A protein and the small-molecule ligand that binds it are described below.
Small molecule (SMILES): CC(=O)N[C@@H]1[C@@H](O[C@@H]2O[C@H](CO)[C@H](O)[C@H](O[C@]3(C(=O)O)C[C@H](O)[C@@H](NC(C)=O)[C@H]([C@H](O)[C@H](O)CO)O3)[C@H]2O)[C@H](O)[C@@H](CO[C@]2(C(=O)O)C[C@H](O)[C@@H](NC(C)=O)[C@H]([C@H](O)[C@H](O)CO)O2)O[C@H]1O

Sequence of chain 5.D:
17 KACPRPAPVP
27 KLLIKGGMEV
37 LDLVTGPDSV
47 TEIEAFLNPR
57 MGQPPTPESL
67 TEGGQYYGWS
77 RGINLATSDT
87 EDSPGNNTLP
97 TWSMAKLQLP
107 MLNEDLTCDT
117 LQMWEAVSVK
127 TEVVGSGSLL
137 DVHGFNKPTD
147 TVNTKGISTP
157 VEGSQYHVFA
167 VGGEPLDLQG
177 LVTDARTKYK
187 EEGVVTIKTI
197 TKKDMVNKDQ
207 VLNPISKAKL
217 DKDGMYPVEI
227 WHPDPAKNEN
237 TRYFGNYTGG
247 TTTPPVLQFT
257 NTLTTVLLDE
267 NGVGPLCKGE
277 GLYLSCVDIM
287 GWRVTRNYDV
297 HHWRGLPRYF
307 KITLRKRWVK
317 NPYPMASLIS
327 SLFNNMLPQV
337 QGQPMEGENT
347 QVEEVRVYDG

Binding-site contacts:
Ligand atom C3 contacts residue ARG77 of chain 5.C at 4.3 Å.
Ligand atom C7 contacts residue TYR72 of chain 5.C at 4.3 Å (hydrophobic).
Ligand atom C1 contacts residue TYR72 of chain 5.C at 4.3 Å (hydrophobic).
Ligand atom O4 contacts residue TYR72 of chain 5.C at 4.0 Å.
Ligand atom C3 contacts residue GLY78 of chain 5.C at 3.8 Å.
Ligand atom O10 contacts residue ASN293 of chain 5.C at 4.5 Å.
Ligand atom O1A contacts residue TYR72 of chain 5.C at 4.0 Å.
Ligand atom O4 contacts residue GLY78 of chain 5.C at 3.4 Å.
Ligand atom O6 contacts residue ASN93 of chain 5.C at 4.3 Å.
Ligand atom C1 contacts residue GLY78 of chain 5.C at 4.0 Å.
Ligand atom C6 contacts residue ASN93 of chain 5.C at 3.9 Å.
Ligand atom O1A contacts residue ARG77 of chain 5.C at 2.9 Å (salt-bridge).
Ligand atom C3 contacts residue HIS298 of chain 5.C at 4.0 Å.
Ligand atom C4 contacts residue TYR72 of chain 5.C at 3.5 Å (hydrophobic).
Ligand atom O3 contacts residue GLY78 of chain 5.C at 3.5 Å.
Ligand atom O4 contacts residue ASN80 of chain 5.C at 4.4 Å.
Ligand atom C2 contacts residue GLY78 of chain 5.C at 4.0 Å.
Ligand atom C4 contacts residue GLY78 of chain 5.C at 3.5 Å.
Ligand atom C10 contacts residue TYR72 of chain 5.C at 4.0 Å (hydrophobic).
Ligand atom O4 contacts residue THR291 of chain 5.C at 3.9 Å.
Ligand atom O8 contacts residue TYR72 of chain 5.C at 4.0 Å.
Ligand atom O8 contacts residue ARG77 of chain 5.C at 3.5 Å (salt-bridge).
Ligand atom O1B contacts residue SER89 of chain 5.C at 4.4 Å.
Ligand atom C3 contacts residue GLY78 of chain 5.C at 4.1 Å.
Ligand atom C11 contacts residue ASP85 of chain 5.D at 4.0 Å.
Ligand atom C1 contacts residue ARG77 of chain 5.C at 3.4 Å.
Ligand atom C6 contacts residue TYR72 of chain 5.C at 3.7 Å (hydrophobic).
Ligand atom C5 contacts residue TYR72 of chain 5.C at 3.5 Å (hydrophobic).
Ligand atom C8 contacts residue ARG77 of chain 5.C at 4.4 Å.
Ligand atom O1B contacts residue TYR72 of chain 5.C at 4.2 Å.
Ligand atom O1A contacts residue GLY78 of chain 5.C at 3.1 Å (h-bond).
Ligand atom N5 contacts residue TYR72 of chain 5.C at 2.9 Å (h-bond).
Ligand atom O4 contacts residue ILE79 of chain 5.C at 3.9 Å.
Ligand atom O4 contacts residue HIS298 of chain 5.C at 3.1 Å (h-bond).
Ligand atom O1B contacts residue ARG77 of chain 5.C at 3.1 Å (salt-bridge).
Ligand atom C4 contacts residue HIS298 of chain 5.C at 3.9 Å.
Ligand atom C11 contacts residue TYR72 of chain 5.C at 4.2 Å (hydrophobic).

Sequence of chain 5.C:
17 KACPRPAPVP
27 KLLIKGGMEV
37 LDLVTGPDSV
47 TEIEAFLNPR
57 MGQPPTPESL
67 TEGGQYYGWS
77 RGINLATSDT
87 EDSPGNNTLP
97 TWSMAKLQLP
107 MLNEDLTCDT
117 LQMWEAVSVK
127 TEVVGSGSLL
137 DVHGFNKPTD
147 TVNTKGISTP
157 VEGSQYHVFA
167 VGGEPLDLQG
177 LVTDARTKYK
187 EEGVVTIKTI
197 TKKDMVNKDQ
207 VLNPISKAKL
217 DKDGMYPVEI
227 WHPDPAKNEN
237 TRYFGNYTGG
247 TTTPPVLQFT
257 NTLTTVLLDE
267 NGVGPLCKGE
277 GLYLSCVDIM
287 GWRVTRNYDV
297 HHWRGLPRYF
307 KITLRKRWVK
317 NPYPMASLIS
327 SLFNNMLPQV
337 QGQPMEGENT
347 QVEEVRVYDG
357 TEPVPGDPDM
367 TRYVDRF